A small-molecule ligand and the protein it binds are described below.
Small molecule (SMILES): CC(=O)N[C@H]1[C@H](O[C@H]2[C@H](O)[C@@H](NC(C)=O)CO[C@@H]2CO)O[C@H](CO)[C@@H](O)[C@@H]1O

Sequence of chain 1.A:
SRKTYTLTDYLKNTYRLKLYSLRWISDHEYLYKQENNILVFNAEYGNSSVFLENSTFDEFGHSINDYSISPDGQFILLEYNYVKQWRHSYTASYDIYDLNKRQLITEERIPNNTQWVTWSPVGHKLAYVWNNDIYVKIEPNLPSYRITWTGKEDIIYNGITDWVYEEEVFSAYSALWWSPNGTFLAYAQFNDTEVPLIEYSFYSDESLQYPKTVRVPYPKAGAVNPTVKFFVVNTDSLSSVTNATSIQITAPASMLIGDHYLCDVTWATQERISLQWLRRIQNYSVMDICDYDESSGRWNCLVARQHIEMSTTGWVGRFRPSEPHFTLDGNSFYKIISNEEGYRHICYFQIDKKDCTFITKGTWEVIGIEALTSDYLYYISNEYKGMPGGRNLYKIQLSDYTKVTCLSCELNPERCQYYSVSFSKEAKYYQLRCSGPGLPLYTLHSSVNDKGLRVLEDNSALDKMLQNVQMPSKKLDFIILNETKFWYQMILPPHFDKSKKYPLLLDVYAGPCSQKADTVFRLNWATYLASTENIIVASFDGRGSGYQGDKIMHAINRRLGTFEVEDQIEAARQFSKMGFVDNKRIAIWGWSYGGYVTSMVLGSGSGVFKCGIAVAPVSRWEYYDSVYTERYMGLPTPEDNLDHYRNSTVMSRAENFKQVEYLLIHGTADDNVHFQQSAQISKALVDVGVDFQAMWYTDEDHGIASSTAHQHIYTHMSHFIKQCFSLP

Binding-site contacts:
Ligand atom C1 contacts residue ASN283 of chain 1.A at 1.4 Å.
Ligand atom C6 contacts residue ASN283 of chain 1.A at 4.3 Å.
Ligand atom C5 contacts residue ASN283 of chain 1.A at 3.4 Å.
Ligand atom C7 contacts residue ASN283 of chain 1.A at 3.3 Å.
Ligand atom N2 contacts residue ASN283 of chain 1.A at 3.0 Å (h-bond).
Ligand atom O6 contacts residue GLU639 of chain 1.A at 4.4 Å.
Ligand atom O7 contacts residue SER311 of chain 1.A at 2.5 Å (h-bond).
Ligand atom C6 contacts residue ARG558 of chain 1.A at 4.1 Å.
Ligand atom C8 contacts residue ASN283 of chain 1.A at 3.9 Å.
Ligand atom O7 contacts residue THR312 of chain 1.A at 4.1 Å.
Ligand atom O7 contacts residue MET310 of chain 1.A at 3.9 Å.
Ligand atom C8 contacts residue MET310 of chain 1.A at 3.6 Å (hydrophobic).
Ligand atom C8 contacts residue TYR284 of chain 1.A at 4.0 Å (hydrophobic).
Ligand atom O6 contacts residue ASN283 of chain 1.A at 4.0 Å.
Ligand atom C3 contacts residue ASN283 of chain 1.A at 3.7 Å.
Ligand atom C7 contacts residue MET310 of chain 1.A at 4.1 Å (hydrophobic).
Ligand atom O7 contacts residue ASN283 of chain 1.A at 3.2 Å (h-bond).
Ligand atom C4 contacts residue ASN283 of chain 1.A at 4.0 Å.
Ligand atom C1 contacts residue ILE281 of chain 1.A at 4.0 Å (hydrophobic).
Ligand atom O5 contacts residue ILE281 of chain 1.A at 4.2 Å.
Ligand atom C6 contacts residue GLU639 of chain 1.A at 4.1 Å.
Ligand atom C2 contacts residue ASN283 of chain 1.A at 2.4 Å.
Ligand atom C7 contacts residue SER311 of chain 1.A at 3.7 Å.
Ligand atom O6 contacts residue ARG558 of chain 1.A at 3.6 Å.
Ligand atom O5 contacts residue ASN283 of chain 1.A at 2.1 Å (h-bond).